Sequence of chain 53.C:
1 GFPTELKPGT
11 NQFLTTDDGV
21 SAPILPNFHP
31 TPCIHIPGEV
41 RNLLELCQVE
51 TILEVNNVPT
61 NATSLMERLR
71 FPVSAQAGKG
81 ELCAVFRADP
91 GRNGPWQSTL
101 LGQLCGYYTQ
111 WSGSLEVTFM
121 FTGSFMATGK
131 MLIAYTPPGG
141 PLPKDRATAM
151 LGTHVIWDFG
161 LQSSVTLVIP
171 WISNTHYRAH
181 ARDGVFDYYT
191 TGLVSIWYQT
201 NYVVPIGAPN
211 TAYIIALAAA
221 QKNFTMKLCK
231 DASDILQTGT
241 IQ

Sequence of chain 52.A:
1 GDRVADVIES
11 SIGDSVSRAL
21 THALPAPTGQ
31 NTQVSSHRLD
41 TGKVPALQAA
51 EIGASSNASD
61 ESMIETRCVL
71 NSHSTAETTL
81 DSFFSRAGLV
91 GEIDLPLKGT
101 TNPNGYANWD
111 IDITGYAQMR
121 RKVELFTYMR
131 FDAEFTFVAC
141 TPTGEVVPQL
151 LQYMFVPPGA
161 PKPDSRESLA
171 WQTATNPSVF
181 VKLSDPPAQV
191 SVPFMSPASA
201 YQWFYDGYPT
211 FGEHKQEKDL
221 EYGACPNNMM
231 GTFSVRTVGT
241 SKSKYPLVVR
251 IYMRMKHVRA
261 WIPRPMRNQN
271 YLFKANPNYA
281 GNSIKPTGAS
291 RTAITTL

Binding-site contacts:
Ligand atom CAF contacts residue TRP203 of chain 52.A at 3.8 Å (hydrophobic).
Ligand atom CAE contacts residue ASN228 of chain 52.A at 3.4 Å.
Ligand atom CAI contacts residue VAL192 of chain 52.A at 3.9 Å (hydrophobic).
Ligand atom CAJ contacts residue PHE155 of chain 52.A at 3.8 Å (hydrophobic).
Ligand atom CAN contacts residue ILE111 of chain 52.A at 3.8 Å (hydrophobic).
Ligand atom OAB contacts residue TRP203 of chain 52.A at 3.8 Å.
Ligand atom CAE contacts residue GLN202 of chain 52.A at 3.4 Å.
Ligand atom CAF contacts residue ASP112 of chain 52.A at 3.6 Å.
Ligand atom CAC contacts residue PHE233 of chain 52.A at 3.9 Å (hydrophobic).
Ligand atom CAG contacts residue GLN202 of chain 52.A at 3.5 Å.
Ligand atom CAA contacts residue VAL179 of chain 52.A at 3.3 Å (hydrophobic).
Ligand atom CAX contacts residue TRP203 of chain 52.A at 3.5 Å (hydrophobic).
Ligand atom CAK contacts residue PHE135 of chain 52.A at 3.6 Å (hydrophobic).
Ligand atom CAS contacts residue TRP203 of chain 52.A at 3.5 Å (hydrophobic).
Ligand atom CAA contacts residue PRO177 of chain 52.A at 3.3 Å (hydrophobic).
Ligand atom NBB contacts residue TRP203 of chain 52.A at 3.9 Å.
Ligand atom CBA contacts residue TRP203 of chain 52.A at 3.3 Å (hydrophobic).
Ligand atom CAD contacts residue THR114 of chain 52.A at 3.6 Å.
Ligand atom CAP contacts residue ILE111 of chain 52.A at 3.6 Å (hydrophobic).
Ligand atom CAR contacts residue TYR201 of chain 52.A at 3.5 Å (hydrophobic).
Ligand atom CAL contacts residue PRO177 of chain 52.A at 3.7 Å (hydrophobic).
Ligand atom CAG contacts residue TRP203 of chain 52.A at 3.6 Å (hydrophobic).
Ligand atom CAA contacts residue SER178 of chain 52.A at 3.5 Å.
Ligand atom OAW contacts residue ILE111 of chain 52.A at 3.9 Å.
Ligand atom OAB contacts residue ILE113 of chain 52.A at 3.2 Å (h-bond).
Ligand atom CAP contacts residue PHE135 of chain 52.A at 3.6 Å (hydrophobic).
Ligand atom CAH contacts residue PHE155 of chain 52.A at 3.7 Å (hydrophobic).
Ligand atom CAG contacts residue ASN228 of chain 52.A at 3.2 Å.
Ligand atom CAS contacts residue TYR201 of chain 52.A at 3.7 Å (hydrophobic).
Ligand atom CAS contacts residue ASN228 of chain 52.A at 3.7 Å.
Ligand atom NBC contacts residue TRP203 of chain 52.A at 3.2 Å.
Ligand atom CBA contacts residue ASN228 of chain 52.A at 3.8 Å.
Ligand atom CAA contacts residue TYR153 of chain 52.A at 3.7 Å (hydrophobic).
Ligand atom CAL contacts residue PHE155 of chain 52.A at 3.7 Å (hydrophobic).
Ligand atom NAT contacts residue PHE155 of chain 52.A at 3.9 Å.
Ligand atom CAC contacts residue PHE137 of chain 52.A at 3.8 Å (hydrophobic).
Ligand atom OAB contacts residue ASP112 of chain 52.A at 3.6 Å.
Ligand atom OAW contacts residue MET195 of chain 52.A at 3.3 Å.
Ligand atom CAD contacts residue ASP112 of chain 52.A at 3.7 Å.
Ligand atom CAI contacts residue PHE135 of chain 52.A at 3.7 Å (hydrophobic).

The small molecule below binds the protein below.
Small molecule (SMILES): CCO/N=C/c1ccc(OCCCCCN2CCN(c3ccncc3)C2=O)cc1

Sequence of chain 52.C:
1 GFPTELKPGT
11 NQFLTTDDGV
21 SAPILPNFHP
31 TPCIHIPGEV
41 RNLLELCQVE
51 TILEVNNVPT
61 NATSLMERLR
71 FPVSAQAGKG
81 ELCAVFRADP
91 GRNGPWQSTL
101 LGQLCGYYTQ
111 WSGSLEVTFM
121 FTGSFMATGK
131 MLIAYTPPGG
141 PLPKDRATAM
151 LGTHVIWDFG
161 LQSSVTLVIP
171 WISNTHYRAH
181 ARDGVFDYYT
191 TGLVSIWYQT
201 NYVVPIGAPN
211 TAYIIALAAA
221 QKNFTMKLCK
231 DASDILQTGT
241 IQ